The small molecule below binds the protein below.
Small molecule (SMILES): CC(=O)N[C@H]1[C@H](O[C@H]2[C@H](O)[C@@H](NC(C)=O)CO[C@@H]2CO)O[C@H](CO)[C@@H](O)[C@@H]1O

Sequence of chain 56.F:
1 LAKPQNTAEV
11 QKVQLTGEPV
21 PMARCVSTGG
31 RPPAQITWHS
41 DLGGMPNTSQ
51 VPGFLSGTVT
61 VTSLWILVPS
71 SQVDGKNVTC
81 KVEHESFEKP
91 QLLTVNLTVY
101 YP

Binding-site contacts:
Ligand atom C6 contacts residue ASN47 of chain 56.F at 4.0 Å.
Ligand atom C7 contacts residue ASN47 of chain 56.F at 3.8 Å.
Ligand atom C5 contacts residue ASN47 of chain 56.F at 3.4 Å.
Ligand atom O7 contacts residue ASN47 of chain 56.F at 3.9 Å.
Ligand atom C1 contacts residue ASN47 of chain 56.F at 1.4 Å.
Ligand atom C2 contacts residue ASN47 of chain 56.F at 2.6 Å.
Ligand atom C3 contacts residue ASN47 of chain 56.F at 3.9 Å.
Ligand atom C4 contacts residue ASN47 of chain 56.F at 4.2 Å.
Ligand atom N2 contacts residue ASN47 of chain 56.F at 3.2 Å (h-bond).
Ligand atom O5 contacts residue ASN47 of chain 56.F at 2.2 Å (h-bond).